Binding-site contacts:
Ligand atom C65 contacts residue 1CR1 of chain 1.D at 0.0 Å.
Ligand atom C37 contacts residue 1CR1 of chain 1.D at 0.3 Å.
Ligand atom C17 contacts residue 1CR1 of chain 1.D at 0.7 Å.
Ligand atom N4 contacts residue 1CR1 of chain 1.D at 0.7 Å (h-bond).
Ligand atom C21 contacts residue 1CR1 of chain 1.D at 0.8 Å.
Ligand atom C42 contacts residue 1CR1 of chain 1.D at 0.6 Å.
Ligand atom C29 contacts residue 1CR1 of chain 1.D at 0.5 Å.
Ligand atom C18 contacts residue 1CR1 of chain 1.D at 0.2 Å.
Ligand atom C20 contacts residue 1CR1 of chain 1.D at 0.7 Å.
Ligand atom O01 contacts residue 1CR1 of chain 1.D at 0.8 Å (h-bond).
Ligand atom C67 contacts residue 1CR1 of chain 1.D at 0.0 Å.
Ligand atom S1 contacts residue 1CR1 of chain 1.D at 0.0 Å (h-bond).
Ligand atom O14 contacts residue 1CR1 of chain 1.D at 0.0 Å (h-bond).
Ligand atom N2 contacts residue 1CR1 of chain 1.D at 1.0 Å (h-bond).
Ligand atom C61 contacts residue 1CR1 of chain 1.D at 0.0 Å.
Ligand atom C40 contacts residue 1CR1 of chain 1.D at 0.4 Å.
Ligand atom C05 contacts residue 1CR1 of chain 1.D at 0.8 Å.
Ligand atom C51 contacts residue 1CR1 of chain 1.D at 0.7 Å.
Ligand atom C38 contacts residue 1CR1 of chain 1.D at 0.7 Å.
Ligand atom N1 contacts residue 1CR1 of chain 1.D at 0.0 Å (h-bond).
Ligand atom C64 contacts residue 1CR1 of chain 1.D at 0.0 Å.
Ligand atom C47 contacts residue 1CR1 of chain 1.D at 0.9 Å.
Ligand atom O02 contacts residue 1CR1 of chain 1.D at 0.9 Å.
Ligand atom C60 contacts residue 1CR1 of chain 1.D at 0.8 Å.
Ligand atom C41 contacts residue 1CR1 of chain 1.D at 0.6 Å.
Ligand atom O11 contacts residue 1CR1 of chain 1.D at 1.1 Å.
Ligand atom C39 contacts residue 1CR1 of chain 1.D at 1.1 Å.
Ligand atom C68 contacts residue 1CR1 of chain 1.D at 0.0 Å.
Ligand atom O13 contacts residue 1CR1 of chain 1.D at 0.0 Å (h-bond).
Ligand atom C62 contacts residue 1CR1 of chain 1.D at 0.0 Å.
Ligand atom C46 contacts residue 1CR1 of chain 1.D at 1.1 Å.
Ligand atom C16 contacts residue 1CR1 of chain 1.D at 0.9 Å.
Ligand atom C36 contacts residue 1CR1 of chain 1.D at 0.7 Å.
Ligand atom C26 contacts residue 1CR1 of chain 1.D at 1.0 Å.
Ligand atom C59 contacts residue 1CR1 of chain 1.D at 0.4 Å.
Ligand atom N3 contacts residue 1CR1 of chain 1.D at 0.6 Å.
Ligand atom C66 contacts residue 1CR1 of chain 1.D at 0.0 Å.
Ligand atom C19 contacts residue 1CR1 of chain 1.D at 0.5 Å.
Ligand atom C72 contacts residue 1CR1 of chain 1.D at 0.9 Å.
Ligand atom C56 contacts residue 1CR1 of chain 1.D at 0.9 Å.

This small molecule binds to this protein.
Small molecule (SMILES): COc1cc2c3cc1OCCOc1cc4c(cc1OCc1cn(CCC(=O)O)nn1)Cc1cc5c(OCc6cn(CCC(=O)O)nn6)cc1Cc1cc(c(OCc6cn(CCc7ccc(S(N)(=O)=O)cc7)nn6)cc1C4)OCCOc1cc(c(cc1OC)Cc1cc(c(OC)cc1C3)OCCO5)C2

Sequence of chain 1.A:
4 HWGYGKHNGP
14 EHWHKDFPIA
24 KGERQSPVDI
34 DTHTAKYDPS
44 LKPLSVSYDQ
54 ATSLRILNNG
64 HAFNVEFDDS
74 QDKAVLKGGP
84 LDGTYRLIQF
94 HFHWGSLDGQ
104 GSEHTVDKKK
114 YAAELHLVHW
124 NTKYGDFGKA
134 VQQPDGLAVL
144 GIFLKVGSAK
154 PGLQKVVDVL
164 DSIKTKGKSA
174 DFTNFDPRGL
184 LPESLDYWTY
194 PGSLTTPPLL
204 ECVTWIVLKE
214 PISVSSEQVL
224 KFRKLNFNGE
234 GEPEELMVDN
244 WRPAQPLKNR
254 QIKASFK